Sequence of chain 58.A:
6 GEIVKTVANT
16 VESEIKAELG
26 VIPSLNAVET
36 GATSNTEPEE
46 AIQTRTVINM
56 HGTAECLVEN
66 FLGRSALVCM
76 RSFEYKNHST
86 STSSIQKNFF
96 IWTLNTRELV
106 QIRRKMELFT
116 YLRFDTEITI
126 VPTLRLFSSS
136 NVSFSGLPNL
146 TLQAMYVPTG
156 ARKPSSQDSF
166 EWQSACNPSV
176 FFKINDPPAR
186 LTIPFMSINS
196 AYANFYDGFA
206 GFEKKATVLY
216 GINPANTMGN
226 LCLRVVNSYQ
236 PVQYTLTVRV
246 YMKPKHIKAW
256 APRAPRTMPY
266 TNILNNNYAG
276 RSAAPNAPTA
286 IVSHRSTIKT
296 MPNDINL

Sequence of chain 58.C:
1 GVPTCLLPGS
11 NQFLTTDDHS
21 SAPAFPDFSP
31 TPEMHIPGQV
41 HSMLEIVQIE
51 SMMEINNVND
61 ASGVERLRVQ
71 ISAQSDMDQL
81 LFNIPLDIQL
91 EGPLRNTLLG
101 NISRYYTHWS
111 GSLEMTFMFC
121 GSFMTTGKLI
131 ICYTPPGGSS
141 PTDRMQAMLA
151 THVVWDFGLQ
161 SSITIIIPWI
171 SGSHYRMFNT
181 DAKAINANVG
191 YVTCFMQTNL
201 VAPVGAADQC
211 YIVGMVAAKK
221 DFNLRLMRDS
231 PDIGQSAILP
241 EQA

Binding-site contacts:
Ligand atom O1 contacts residue TYR197 of chain 58.A at 3.9 Å.
Ligand atom C5C contacts residue THR101 of chain 58.A at 3.7 Å.
Ligand atom C5A contacts residue ALA149 of chain 58.A at 3.2 Å (hydrophobic).
Ligand atom C1C contacts residue TYR197 of chain 58.A at 3.7 Å (hydrophobic).
Ligand atom C5B contacts residue ILE188 of chain 58.A at 3.6 Å (hydrophobic).
Ligand atom N2 contacts residue ASN221 of chain 58.A at 3.9 Å.
Ligand atom O1 contacts residue MET223 of chain 58.A at 3.6 Å (h-bond).
Ligand atom C4B contacts residue LEU226 of chain 58.A at 3.9 Å (hydrophobic).
Ligand atom C3 contacts residue TYR197 of chain 58.A at 3.7 Å (hydrophobic).
Ligand atom C5A contacts residue PRO173 of chain 58.A at 3.5 Å (hydrophobic).
Ligand atom C7C contacts residue ILE123 of chain 58.A at 3.5 Å (hydrophobic).
Ligand atom C6B contacts residue ILE188 of chain 58.A at 3.7 Å (hydrophobic).
Ligand atom C5C contacts residue LEU99 of chain 58.A at 3.6 Å (hydrophobic).
Ligand atom C6C contacts residue LEU99 of chain 58.A at 3.6 Å (hydrophobic).
Ligand atom O1A contacts residue ALA149 of chain 58.A at 3.7 Å.
Ligand atom C5 contacts residue TYR197 of chain 58.A at 3.8 Å (hydrophobic).
Ligand atom C3B contacts residue LEU226 of chain 58.A at 3.5 Å (hydrophobic).
Ligand atom C4C contacts residue THR121 of chain 58.A at 3.7 Å.
Ligand atom C2A contacts residue LEU186 of chain 58.A at 3.7 Å (hydrophobic).
Ligand atom C2B contacts residue LEU226 of chain 58.A at 3.6 Å (hydrophobic).
Ligand atom C7C contacts residue LEU99 of chain 58.A at 3.5 Å (hydrophobic).
Ligand atom C6C contacts residue TRP97 of chain 58.A at 3.9 Å (hydrophobic).
Ligand atom C5A contacts residue VAL175 of chain 58.A at 3.9 Å (hydrophobic).
Ligand atom C31 contacts residue ASN199 of chain 58.A at 3.4 Å.
Ligand atom N3A contacts residue TYR151 of chain 58.A at 3.3 Å.
Ligand atom C2B contacts residue ILE123 of chain 58.A at 3.5 Å (hydrophobic).
Ligand atom C3B contacts residue ILE123 of chain 58.A at 3.9 Å (hydrophobic).
Ligand atom O1A contacts residue LEU226 of chain 58.A at 3.8 Å.
Ligand atom C4 contacts residue TYR197 of chain 58.A at 3.6 Å (hydrophobic).
Ligand atom C4A contacts residue LEU186 of chain 58.A at 3.9 Å (hydrophobic).
Ligand atom C6C contacts residue ILE123 of chain 58.A at 3.6 Å (hydrophobic).
Ligand atom O1B contacts residue LEU99 of chain 58.A at 3.1 Å.
Ligand atom O1B contacts residue TRP97 of chain 58.A at 3.6 Å.
Ligand atom C5A contacts residue LEU186 of chain 58.A at 3.6 Å (hydrophobic).
Ligand atom C2C contacts residue THR101 of chain 58.A at 3.8 Å.
Ligand atom C4A contacts residue TYR151 of chain 58.A at 3.8 Å (hydrophobic).
Ligand atom C31 contacts residue TYR197 of chain 58.A at 3.7 Å (hydrophobic).
Ligand atom C1B contacts residue LEU99 of chain 58.A at 3.9 Å (hydrophobic).
Ligand atom C4A contacts residue PRO173 of chain 58.A at 3.3 Å (hydrophobic).
Ligand atom O1A contacts residue LEU186 of chain 58.A at 3.7 Å.

A small-molecule ligand and the protein it binds are described below.
Small molecule (SMILES): Cc1cc(CCCCCCCOc2ccc(C3=NCCO3)cc2)on1